The small molecule below binds the protein below.
Small molecule (SMILES): CC(=O)N[C@@H]1[C@@H](O)[C@H](O)[C@@H](CO)O[C@H]1O

Sequence of chain 1.D:
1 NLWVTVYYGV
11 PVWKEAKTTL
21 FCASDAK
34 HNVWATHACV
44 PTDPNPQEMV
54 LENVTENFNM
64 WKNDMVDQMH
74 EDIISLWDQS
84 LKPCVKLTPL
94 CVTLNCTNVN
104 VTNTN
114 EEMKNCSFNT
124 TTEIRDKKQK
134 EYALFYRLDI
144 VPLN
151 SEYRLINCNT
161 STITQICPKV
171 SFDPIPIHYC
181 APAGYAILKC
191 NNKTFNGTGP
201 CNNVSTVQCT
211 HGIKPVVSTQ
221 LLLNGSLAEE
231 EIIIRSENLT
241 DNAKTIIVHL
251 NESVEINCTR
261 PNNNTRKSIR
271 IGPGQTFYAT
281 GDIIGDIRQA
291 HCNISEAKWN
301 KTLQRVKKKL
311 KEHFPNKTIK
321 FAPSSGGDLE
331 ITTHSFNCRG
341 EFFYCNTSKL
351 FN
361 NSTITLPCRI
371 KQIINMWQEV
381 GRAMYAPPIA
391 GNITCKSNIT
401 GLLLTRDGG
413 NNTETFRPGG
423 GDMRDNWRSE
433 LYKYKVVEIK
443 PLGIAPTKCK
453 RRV

Binding-site contacts:
Ligand atom O7 contacts residue ASN98 of chain 1.D at 3.6 Å (h-bond).
Ligand atom C4 contacts residue ASN98 of chain 1.D at 4.2 Å.
Ligand atom O5 contacts residue ASN98 of chain 1.D at 2.4 Å (h-bond).
Ligand atom C8 contacts residue ASN98 of chain 1.D at 4.5 Å.
Ligand atom N2 contacts residue ASN98 of chain 1.D at 2.9 Å (h-bond).
Ligand atom C2 contacts residue ASN98 of chain 1.D at 2.5 Å.
Ligand atom C3 contacts residue ASN98 of chain 1.D at 3.8 Å.
Ligand atom C1 contacts residue ASN98 of chain 1.D at 1.4 Å.
Ligand atom C8 contacts residue GLU152 of chain 1.D at 3.1 Å.
Ligand atom C5 contacts residue ASN98 of chain 1.D at 3.7 Å.
Ligand atom C7 contacts residue GLU152 of chain 1.D at 4.5 Å.
Ligand atom C7 contacts residue ASN98 of chain 1.D at 3.5 Å.